Sequence of chain 1.C:
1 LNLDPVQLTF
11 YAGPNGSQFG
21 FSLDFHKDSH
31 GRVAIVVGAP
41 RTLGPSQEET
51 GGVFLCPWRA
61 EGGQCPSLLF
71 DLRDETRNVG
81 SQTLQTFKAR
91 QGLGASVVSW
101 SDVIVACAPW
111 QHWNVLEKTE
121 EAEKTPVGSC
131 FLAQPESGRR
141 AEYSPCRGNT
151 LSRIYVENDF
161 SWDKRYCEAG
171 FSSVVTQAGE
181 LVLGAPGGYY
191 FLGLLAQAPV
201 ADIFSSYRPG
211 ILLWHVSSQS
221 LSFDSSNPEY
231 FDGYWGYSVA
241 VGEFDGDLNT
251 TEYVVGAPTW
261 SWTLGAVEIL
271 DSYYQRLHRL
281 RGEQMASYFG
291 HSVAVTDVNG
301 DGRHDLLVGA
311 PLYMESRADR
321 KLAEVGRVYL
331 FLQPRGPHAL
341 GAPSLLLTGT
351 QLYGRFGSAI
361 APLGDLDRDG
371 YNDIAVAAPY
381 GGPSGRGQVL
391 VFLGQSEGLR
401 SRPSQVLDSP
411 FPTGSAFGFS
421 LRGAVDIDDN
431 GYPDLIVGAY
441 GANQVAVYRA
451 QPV

Binding-site contacts:
Ligand atom C7 contacts residue MET285 of chain 1.C at 4.4 Å (hydrophobic).
Ligand atom C6 contacts residue ARG281 of chain 1.C at 3.7 Å.
Ligand atom N2 contacts residue ASN320 of chain 1.D at 3.0 Å (h-bond).
Ligand atom O7 contacts residue TRP262 of chain 1.C at 4.2 Å.
Ligand atom C8 contacts residue LEU317 of chain 1.D at 3.8 Å (hydrophobic).
Ligand atom C8 contacts residue TRP262 of chain 1.C at 3.9 Å (hydrophobic).
Ligand atom O6 contacts residue ARG281 of chain 1.C at 3.2 Å.
Ligand atom C7 contacts residue ASN320 of chain 1.D at 3.3 Å.
Ligand atom C3 contacts residue ASN320 of chain 1.D at 3.8 Å.
Ligand atom O7 contacts residue MET285 of chain 1.C at 3.3 Å (h-bond).
Ligand atom C7 contacts residue LEU317 of chain 1.D at 4.3 Å (hydrophobic).
Ligand atom O7 contacts residue ASN320 of chain 1.D at 3.1 Å (h-bond).
Ligand atom C8 contacts residue ASN320 of chain 1.D at 4.5 Å.
Ligand atom N2 contacts residue ASN316 of chain 1.D at 4.1 Å.
Ligand atom C1 contacts residue ASN316 of chain 1.D at 4.0 Å.
Ligand atom C5 contacts residue ASN320 of chain 1.D at 3.6 Å.
Ligand atom C1 contacts residue ASN320 of chain 1.D at 1.4 Å.
Ligand atom C7 contacts residue ASN316 of chain 1.D at 4.3 Å.
Ligand atom C6 contacts residue ARG281 of chain 1.C at 4.1 Å.
Ligand atom O5 contacts residue ASN320 of chain 1.D at 2.3 Å (h-bond).
Ligand atom C2 contacts residue ASN320 of chain 1.D at 2.5 Å.
Ligand atom C8 contacts residue ASN316 of chain 1.D at 4.2 Å.
Ligand atom C4 contacts residue ASN320 of chain 1.D at 4.2 Å.

This protein binds this small molecule.
Small molecule (SMILES): CC(=O)N[C@H]1[C@H](O[C@H]2[C@H](O)[C@@H](NC(C)=O)CO[C@@H]2CO)O[C@H](CO)[C@@H](O[C@@H]2O[C@H](CO)[C@@H](O)[C@H](O[C@@H]3O[C@H](CO)[C@@H](O)[C@H](O)[C@@H]3O)[C@@H]2O)[C@@H]1O

Sequence of chain 1.D:
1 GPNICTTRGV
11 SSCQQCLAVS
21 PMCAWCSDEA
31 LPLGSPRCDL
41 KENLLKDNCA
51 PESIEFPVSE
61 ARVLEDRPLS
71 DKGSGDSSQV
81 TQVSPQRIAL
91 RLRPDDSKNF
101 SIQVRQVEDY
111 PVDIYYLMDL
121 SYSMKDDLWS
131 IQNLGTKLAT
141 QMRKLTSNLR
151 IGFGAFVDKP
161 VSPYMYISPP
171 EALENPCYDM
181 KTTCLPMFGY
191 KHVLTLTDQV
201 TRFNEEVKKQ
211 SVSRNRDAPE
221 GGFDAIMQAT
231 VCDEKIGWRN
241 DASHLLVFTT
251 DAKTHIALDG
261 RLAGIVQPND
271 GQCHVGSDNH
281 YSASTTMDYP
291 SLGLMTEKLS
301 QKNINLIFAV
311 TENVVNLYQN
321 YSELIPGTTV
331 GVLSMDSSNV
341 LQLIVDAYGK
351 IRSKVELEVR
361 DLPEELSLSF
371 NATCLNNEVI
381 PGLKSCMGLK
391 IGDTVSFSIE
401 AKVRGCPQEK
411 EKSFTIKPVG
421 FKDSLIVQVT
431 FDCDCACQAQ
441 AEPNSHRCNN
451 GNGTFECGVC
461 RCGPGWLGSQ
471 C